A protein and the small-molecule ligand that binds it are described below.
Small molecule (SMILES): CC(=O)N[C@@H]1[C@@H](O)[C@H](O)[C@@H](CO)O[C@H]1O

Binding-site contacts:
Ligand atom C7 contacts residue THR1087 of chain 1.A at 4.4 Å.
Ligand atom N2 contacts residue THR1087 of chain 1.A at 4.1 Å.
Ligand atom C3 contacts residue ASN1085 of chain 1.A at 3.8 Å.
Ligand atom C6 contacts residue PHE1090 of chain 1.A at 4.0 Å (hydrophobic).
Ligand atom C8 contacts residue THR1087 of chain 1.A at 4.1 Å.
Ligand atom C7 contacts residue ASN1085 of chain 1.A at 3.7 Å.
Ligand atom C4 contacts residue ASN1085 of chain 1.A at 4.3 Å.
Ligand atom O5 contacts residue ASN1085 of chain 1.A at 2.5 Å (h-bond).
Ligand atom O5 contacts residue PHE1090 of chain 1.A at 4.0 Å.
Ligand atom N2 contacts residue ASN1085 of chain 1.A at 2.9 Å (h-bond).
Ligand atom O6 contacts residue PHE1090 of chain 1.A at 4.5 Å.
Ligand atom C1 contacts residue ASN1085 of chain 1.A at 1.4 Å.
Ligand atom C5 contacts residue ASN1085 of chain 1.A at 3.7 Å.
Ligand atom C2 contacts residue ASN1085 of chain 1.A at 2.5 Å.
Ligand atom O7 contacts residue ASN1085 of chain 1.A at 3.8 Å.

Sequence of chain 1.A:
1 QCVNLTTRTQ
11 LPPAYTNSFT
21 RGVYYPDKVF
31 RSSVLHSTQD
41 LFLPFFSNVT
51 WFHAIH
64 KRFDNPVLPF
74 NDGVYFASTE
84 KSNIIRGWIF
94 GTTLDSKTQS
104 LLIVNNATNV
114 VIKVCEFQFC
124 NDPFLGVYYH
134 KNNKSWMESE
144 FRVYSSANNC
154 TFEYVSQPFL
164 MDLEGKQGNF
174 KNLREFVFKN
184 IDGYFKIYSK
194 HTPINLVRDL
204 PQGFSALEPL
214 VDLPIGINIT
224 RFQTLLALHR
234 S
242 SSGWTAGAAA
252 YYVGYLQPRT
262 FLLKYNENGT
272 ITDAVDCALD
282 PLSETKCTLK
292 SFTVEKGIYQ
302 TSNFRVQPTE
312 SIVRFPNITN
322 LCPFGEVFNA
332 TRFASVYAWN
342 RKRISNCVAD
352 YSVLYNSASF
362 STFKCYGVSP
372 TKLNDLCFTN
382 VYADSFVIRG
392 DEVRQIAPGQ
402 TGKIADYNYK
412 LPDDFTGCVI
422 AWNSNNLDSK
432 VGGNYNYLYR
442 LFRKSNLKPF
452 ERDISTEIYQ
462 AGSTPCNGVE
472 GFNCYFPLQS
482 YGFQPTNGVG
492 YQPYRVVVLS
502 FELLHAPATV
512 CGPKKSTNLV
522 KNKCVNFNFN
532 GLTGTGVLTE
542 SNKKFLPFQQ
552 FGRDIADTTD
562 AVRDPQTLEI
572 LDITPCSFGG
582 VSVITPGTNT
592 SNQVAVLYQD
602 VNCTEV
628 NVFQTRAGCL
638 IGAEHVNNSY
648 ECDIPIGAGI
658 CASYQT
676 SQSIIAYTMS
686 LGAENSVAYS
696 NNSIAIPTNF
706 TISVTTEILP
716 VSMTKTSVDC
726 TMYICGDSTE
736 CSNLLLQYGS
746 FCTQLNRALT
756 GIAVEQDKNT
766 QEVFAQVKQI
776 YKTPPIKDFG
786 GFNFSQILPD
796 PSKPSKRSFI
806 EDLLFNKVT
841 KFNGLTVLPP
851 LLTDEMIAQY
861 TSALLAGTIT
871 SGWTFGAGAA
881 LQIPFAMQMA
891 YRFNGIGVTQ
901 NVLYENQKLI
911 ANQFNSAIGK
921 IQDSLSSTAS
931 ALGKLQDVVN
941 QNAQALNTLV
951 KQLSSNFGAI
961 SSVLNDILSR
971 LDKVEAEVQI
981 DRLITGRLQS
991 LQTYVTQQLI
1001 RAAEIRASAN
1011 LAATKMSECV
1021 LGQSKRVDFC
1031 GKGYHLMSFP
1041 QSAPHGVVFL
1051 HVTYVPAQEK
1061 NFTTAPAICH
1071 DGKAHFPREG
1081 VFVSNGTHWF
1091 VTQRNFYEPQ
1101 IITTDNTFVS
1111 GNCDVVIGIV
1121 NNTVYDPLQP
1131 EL